This protein binds this small molecule.
Small molecule (SMILES): C[C@H](O)c1nccn1Cc1cc(C#Cc2ccc(OCC(N)(CO)CO)cc2)on1

Binding-site contacts:
Ligand atom N8 contacts residue LEU18 of chain 1.A at 3.8 Å.
Ligand atom C13 contacts residue GLU77 of chain 1.A at 3.2 Å.
Ligand atom C3 contacts residue HIS237 of chain 1.A at 3.3 Å.
Ligand atom O9 contacts residue HIS19 of chain 1.A at 3.3 Å (h-bond).
Ligand atom O9 contacts residue LEU18 of chain 1.A at 3.5 Å.
Ligand atom C3 contacts residue THR190 of chain 1.A at 3.8 Å.
Ligand atom C21 contacts residue GLY209 of chain 1.A at 3.5 Å.
Ligand atom C3 contacts residue ZN1 of chain 1.J at 3.2 Å.
Ligand atom C2 contacts residue PHE191 of chain 1.A at 3.5 Å (hydrophobic).
Ligand atom O23 contacts residue GLY209 of chain 1.A at 3.7 Å.
Ligand atom C6 contacts residue PO41 of chain 1.C at 3.8 Å.
Ligand atom N4 contacts residue ZN1 of chain 1.J at 2.2 Å.
Ligand atom N8 contacts residue HIS19 of chain 1.A at 3.1 Å (h-bond).
Ligand atom O15 contacts residue HIS78 of chain 1.A at 3.2 Å (h-bond).
Ligand atom C20 contacts residue GLY209 of chain 1.A at 3.7 Å.
Ligand atom C18 contacts residue ALA206 of chain 1.A at 3.8 Å (hydrophobic).
Ligand atom O15 contacts residue GLU77 of chain 1.A at 2.4 Å (salt-bridge).
Ligand atom C13 contacts residue MET62 of chain 1.A at 3.2 Å (hydrophobic).
Ligand atom C16 contacts residue ALA206 of chain 1.A at 3.8 Å (hydrophobic).
Ligand atom C11 contacts residue PHE191 of chain 1.A at 3.4 Å (hydrophobic).
Ligand atom N4 contacts residue HIS237 of chain 1.A at 3.1 Å (h-bond).
Ligand atom C21 contacts residue VAL216 of chain 1.A at 3.7 Å (hydrophobic).
Ligand atom C7 contacts residue EDO1 of chain 1.H at 3.7 Å.
Ligand atom O15 contacts residue HIS264 of chain 1.A at 3.0 Å (h-bond).
Ligand atom C14 contacts residue MET62 of chain 1.A at 3.2 Å (hydrophobic).
Ligand atom C13 contacts residue ZN1 of chain 1.J at 3.2 Å.
Ligand atom N8 contacts residue MET62 of chain 1.A at 3.4 Å (h-bond).
Ligand atom C13 contacts residue HIS264 of chain 1.A at 3.7 Å.
Ligand atom C12 contacts residue ALA206 of chain 1.A at 3.8 Å (hydrophobic).
Ligand atom C11 contacts residue EDO1 of chain 1.H at 3.2 Å.
Ligand atom O15 contacts residue ZN1 of chain 1.J at 2.4 Å.
Ligand atom C21 contacts residue SER210 of chain 1.A at 3.5 Å.
Ligand atom C6 contacts residue MET62 of chain 1.A at 3.5 Å (hydrophobic).
Ligand atom O30 contacts residue VAL216 of chain 1.A at 3.8 Å.
Ligand atom C5 contacts residue ZN1 of chain 1.J at 3.0 Å.
Ligand atom C14 contacts residue GLU77 of chain 1.A at 3.4 Å.
Ligand atom C22 contacts residue ALA214 of chain 1.A at 3.6 Å (hydrophobic).
Ligand atom O15 contacts residue ASP241 of chain 1.A at 3.2 Å (salt-bridge).
Ligand atom C14 contacts residue LEU18 of chain 1.A at 3.5 Å (hydrophobic).
Ligand atom N4 contacts residue ASP241 of chain 1.A at 3.5 Å (salt-bridge).

Sequence of chain 1.A:
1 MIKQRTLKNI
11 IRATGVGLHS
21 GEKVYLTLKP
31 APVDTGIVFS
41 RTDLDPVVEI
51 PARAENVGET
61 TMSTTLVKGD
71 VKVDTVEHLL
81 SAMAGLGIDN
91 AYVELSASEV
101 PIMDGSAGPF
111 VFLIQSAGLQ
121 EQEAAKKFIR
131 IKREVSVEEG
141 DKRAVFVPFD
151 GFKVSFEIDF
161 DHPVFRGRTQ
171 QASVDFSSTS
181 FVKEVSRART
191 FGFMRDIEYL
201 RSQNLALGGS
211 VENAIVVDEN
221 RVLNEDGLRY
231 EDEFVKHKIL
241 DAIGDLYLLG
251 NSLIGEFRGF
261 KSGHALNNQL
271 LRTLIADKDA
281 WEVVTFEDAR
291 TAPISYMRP